Binding-site contacts:
Ligand atom C3 contacts residue ASN361 of chain 1.E at 3.8 Å.
Ligand atom C7 contacts residue ASN361 of chain 1.E at 3.2 Å.
Ligand atom C1 contacts residue ASN361 of chain 1.E at 1.4 Å.
Ligand atom C2 contacts residue ASN361 of chain 1.E at 2.5 Å.
Ligand atom C7 contacts residue NAG2 of chain 1.FA at 4.0 Å.
Ligand atom O5 contacts residue ASN361 of chain 1.E at 2.4 Å (h-bond).
Ligand atom N2 contacts residue NAG2 of chain 1.FA at 4.4 Å.
Ligand atom C8 contacts residue NAG2 of chain 1.FA at 4.5 Å.
Ligand atom C4 contacts residue ASN361 of chain 1.E at 4.2 Å.
Ligand atom O3 contacts residue NAG2 of chain 1.FA at 4.1 Å.
Ligand atom C5 contacts residue ASN361 of chain 1.E at 3.7 Å.
Ligand atom O7 contacts residue NAG2 of chain 1.FA at 3.3 Å.
Ligand atom C2 contacts residue NAG2 of chain 1.FA at 4.3 Å.
Ligand atom C8 contacts residue NAG1 of chain 1.EA at 3.5 Å.
Ligand atom O7 contacts residue ASN361 of chain 1.E at 3.1 Å (h-bond).
Ligand atom C8 contacts residue ASN361 of chain 1.E at 4.1 Å.
Ligand atom N2 contacts residue ASN361 of chain 1.E at 2.9 Å (h-bond).

This small molecule binds to this protein.
Small molecule (SMILES): CC(=O)N[C@@H]1[C@@H](O)[C@H](O)[C@@H](CO)O[C@H]1O

Sequence of chain 1.E:
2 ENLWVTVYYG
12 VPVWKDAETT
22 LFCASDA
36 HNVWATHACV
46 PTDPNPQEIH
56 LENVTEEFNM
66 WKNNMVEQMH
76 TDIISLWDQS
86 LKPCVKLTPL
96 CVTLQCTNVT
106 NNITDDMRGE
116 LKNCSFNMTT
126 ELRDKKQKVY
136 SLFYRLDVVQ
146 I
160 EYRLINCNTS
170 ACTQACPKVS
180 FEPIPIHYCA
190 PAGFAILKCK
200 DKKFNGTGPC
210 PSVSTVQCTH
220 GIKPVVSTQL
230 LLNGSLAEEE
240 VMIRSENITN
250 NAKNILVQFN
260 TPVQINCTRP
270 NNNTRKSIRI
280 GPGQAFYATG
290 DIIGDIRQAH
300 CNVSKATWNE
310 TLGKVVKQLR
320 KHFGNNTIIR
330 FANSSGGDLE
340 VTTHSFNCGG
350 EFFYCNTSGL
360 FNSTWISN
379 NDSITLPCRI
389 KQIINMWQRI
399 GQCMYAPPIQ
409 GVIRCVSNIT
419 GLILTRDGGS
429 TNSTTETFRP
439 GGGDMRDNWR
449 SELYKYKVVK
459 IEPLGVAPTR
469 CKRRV